Sequence of chain 37.C:
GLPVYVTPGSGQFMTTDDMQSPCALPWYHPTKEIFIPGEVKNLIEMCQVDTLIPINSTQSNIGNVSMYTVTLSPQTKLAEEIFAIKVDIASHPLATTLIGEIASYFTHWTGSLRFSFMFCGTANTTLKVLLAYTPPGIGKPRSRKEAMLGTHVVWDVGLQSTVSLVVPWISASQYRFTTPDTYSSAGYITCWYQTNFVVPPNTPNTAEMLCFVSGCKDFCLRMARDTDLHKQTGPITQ

Binding-site contacts:
Ligand atom C1B contacts residue LEU181 of chain 37.A at 3.8 Å (hydrophobic).
Ligand atom F3 contacts residue MET143 of chain 37.A at 3.3 Å.
Ligand atom CM4 contacts residue TYR142 of chain 37.A at 3.5 Å (hydrophobic).
Ligand atom F2 contacts residue TYR142 of chain 37.A at 3.6 Å.
Ligand atom C4 contacts residue LEU100 of chain 37.A at 3.7 Å (hydrophobic).
Ligand atom C1B contacts residue ILE98 of chain 37.A at 3.7 Å (hydrophobic).
Ligand atom O1B contacts residue ILE98 of chain 37.A at 3.1 Å.
Ligand atom C1C contacts residue MET214 of chain 37.A at 3.5 Å (hydrophobic).
Ligand atom C4B contacts residue LEU181 of chain 37.A at 3.8 Å (hydrophobic).
Ligand atom F1 contacts residue MET124 of chain 37.A at 3.5 Å.
Ligand atom F3 contacts residue TYR142 of chain 37.A at 2.6 Å.
Ligand atom C5B contacts residue LEU181 of chain 37.A at 3.5 Å (hydrophobic).
Ligand atom O1 contacts residue MET214 of chain 37.A at 3.3 Å.
Ligand atom C3A contacts residue PHE179 of chain 37.A at 3.4 Å (hydrophobic).
Ligand atom O1A contacts residue TYR144 of chain 37.A at 3.3 Å.
Ligand atom C3A contacts residue TYR144 of chain 37.A at 3.7 Å (hydrophobic).
Ligand atom CM6 contacts residue MET214 of chain 37.A at 3.4 Å (hydrophobic).
Ligand atom C5B contacts residue TYR144 of chain 37.A at 3.7 Å (hydrophobic).
Ligand atom N1A contacts residue TYR144 of chain 37.A at 3.3 Å.
Ligand atom F2 contacts residue PHE179 of chain 37.A at 3.6 Å.
Ligand atom C4 contacts residue TYR190 of chain 37.A at 3.6 Å (hydrophobic).
Ligand atom F3 contacts residue TYR144 of chain 37.A at 3.1 Å.
Ligand atom F3 contacts residue ALA166 of chain 37.A at 3.2 Å.
Ligand atom F1 contacts residue TYR142 of chain 37.A at 3.3 Å.
Ligand atom C2A contacts residue TYR144 of chain 37.A at 3.6 Å (hydrophobic).
Ligand atom CM3 contacts residue TYR190 of chain 37.A at 3.7 Å (hydrophobic).
Ligand atom C6B contacts residue LEU181 of chain 37.A at 3.5 Å (hydrophobic).
Ligand atom N1A contacts residue PHE179 of chain 37.A at 3.6 Å.
Ligand atom CM6 contacts residue TYR144 of chain 37.A at 3.6 Å (hydrophobic).
Ligand atom CM2 contacts residue ILE122 of chain 37.A at 3.5 Å (hydrophobic).
Ligand atom CM3 contacts residue ASN212 of chain 37.A at 3.6 Å.
Ligand atom C2A contacts residue PHE179 of chain 37.A at 3.5 Å (hydrophobic).
Ligand atom CM6 contacts residue LEU184 of chain 37.A at 3.4 Å (hydrophobic).
Ligand atom F1 contacts residue LEU217 of chain 37.A at 3.3 Å.
Ligand atom N2 contacts residue LEU100 of chain 37.A at 3.8 Å.
Ligand atom N3A contacts residue LEU217 of chain 37.A at 3.6 Å.
Ligand atom F2 contacts residue VAL168 of chain 37.A at 2.9 Å.
Ligand atom O1 contacts residue LEU100 of chain 37.A at 3.7 Å.
Ligand atom C3 contacts residue LEU100 of chain 37.A at 3.6 Å (hydrophobic).
Ligand atom N3A contacts residue PHE179 of chain 37.A at 3.2 Å.

Sequence of chain 37.A:
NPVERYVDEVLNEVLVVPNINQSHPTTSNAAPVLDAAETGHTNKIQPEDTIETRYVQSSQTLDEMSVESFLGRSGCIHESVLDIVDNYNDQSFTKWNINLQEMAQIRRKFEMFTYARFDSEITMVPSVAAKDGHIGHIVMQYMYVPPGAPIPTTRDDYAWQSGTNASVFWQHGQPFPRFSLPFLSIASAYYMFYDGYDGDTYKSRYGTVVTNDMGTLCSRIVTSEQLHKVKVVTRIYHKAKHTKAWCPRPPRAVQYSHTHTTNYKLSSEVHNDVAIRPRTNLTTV

This protein binds this small molecule.
Small molecule (SMILES): Cc1cc(CCCOc2c(C)cc(-c3noc(C(F)(F)F)n3)cc2C)on1